A protein and the small-molecule ligand that binds it are described below.
Small molecule (SMILES): CC(=O)N[C@@H]1[C@@H](O)[C@H](O)[C@@H](CO)O[C@H]1O

Sequence of chain 1.A:
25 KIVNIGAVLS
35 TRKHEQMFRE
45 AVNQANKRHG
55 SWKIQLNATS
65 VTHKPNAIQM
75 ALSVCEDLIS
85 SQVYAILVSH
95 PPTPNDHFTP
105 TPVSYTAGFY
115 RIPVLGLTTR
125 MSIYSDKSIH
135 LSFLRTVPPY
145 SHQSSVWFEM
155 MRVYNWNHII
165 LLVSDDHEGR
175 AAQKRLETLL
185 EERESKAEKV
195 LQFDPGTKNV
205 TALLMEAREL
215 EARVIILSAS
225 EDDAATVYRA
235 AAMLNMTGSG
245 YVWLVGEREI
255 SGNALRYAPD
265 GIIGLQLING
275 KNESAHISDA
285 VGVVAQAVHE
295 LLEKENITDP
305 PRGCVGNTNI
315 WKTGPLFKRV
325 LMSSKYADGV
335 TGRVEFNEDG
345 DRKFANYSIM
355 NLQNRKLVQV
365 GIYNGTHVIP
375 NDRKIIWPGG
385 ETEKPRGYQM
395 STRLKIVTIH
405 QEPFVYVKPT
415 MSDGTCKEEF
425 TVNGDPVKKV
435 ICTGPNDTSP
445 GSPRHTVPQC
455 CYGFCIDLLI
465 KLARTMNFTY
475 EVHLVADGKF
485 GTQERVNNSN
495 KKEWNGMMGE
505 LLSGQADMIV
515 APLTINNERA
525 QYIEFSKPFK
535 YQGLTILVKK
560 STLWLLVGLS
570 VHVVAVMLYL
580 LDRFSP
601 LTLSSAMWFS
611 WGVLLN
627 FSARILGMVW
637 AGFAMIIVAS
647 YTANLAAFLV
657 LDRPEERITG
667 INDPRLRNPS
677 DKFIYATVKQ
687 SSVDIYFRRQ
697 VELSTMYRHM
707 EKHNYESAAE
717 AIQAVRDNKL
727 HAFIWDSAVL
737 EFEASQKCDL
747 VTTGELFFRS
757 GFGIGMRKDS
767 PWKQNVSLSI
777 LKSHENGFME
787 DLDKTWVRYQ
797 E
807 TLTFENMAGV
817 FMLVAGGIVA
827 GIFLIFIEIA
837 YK

Binding-site contacts:
Ligand atom C8 contacts residue ASN300 of chain 1.A at 4.4 Å.
Ligand atom C4 contacts residue ASN300 of chain 1.A at 4.3 Å.
Ligand atom C3 contacts residue ASN300 of chain 1.A at 3.8 Å.
Ligand atom O7 contacts residue ASN300 of chain 1.A at 3.2 Å (h-bond).
Ligand atom O5 contacts residue ASN300 of chain 1.A at 2.4 Å (h-bond).
Ligand atom N2 contacts residue ASN300 of chain 1.A at 2.9 Å (h-bond).
Ligand atom C5 contacts residue ASN300 of chain 1.A at 3.7 Å.
Ligand atom C2 contacts residue ASN300 of chain 1.A at 2.5 Å.
Ligand atom C7 contacts residue ASN300 of chain 1.A at 3.2 Å.
Ligand atom C1 contacts residue ASN300 of chain 1.A at 1.4 Å.